Sequence of chain 4.A:
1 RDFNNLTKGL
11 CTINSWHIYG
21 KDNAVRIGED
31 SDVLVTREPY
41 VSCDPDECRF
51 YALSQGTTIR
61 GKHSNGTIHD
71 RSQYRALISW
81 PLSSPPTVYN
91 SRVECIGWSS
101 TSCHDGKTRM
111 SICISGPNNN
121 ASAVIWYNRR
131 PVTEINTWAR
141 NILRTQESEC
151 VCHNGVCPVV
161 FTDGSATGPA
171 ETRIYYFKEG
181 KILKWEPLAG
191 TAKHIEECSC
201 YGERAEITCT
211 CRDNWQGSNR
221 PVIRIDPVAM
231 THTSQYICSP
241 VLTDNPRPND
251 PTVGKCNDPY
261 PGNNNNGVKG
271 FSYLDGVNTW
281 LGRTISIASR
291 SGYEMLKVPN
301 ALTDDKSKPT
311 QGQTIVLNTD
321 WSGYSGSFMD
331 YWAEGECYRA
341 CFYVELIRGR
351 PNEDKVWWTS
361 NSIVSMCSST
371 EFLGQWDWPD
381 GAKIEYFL

Binding-site contacts:
Ligand atom O3 contacts residue ASN249 of chain 3.A at 2.9 Å (h-bond).
Ligand atom C4 contacts residue ILE287 of chain 3.A at 3.7 Å (hydrophobic).
Ligand atom O3 contacts residue GLN311 of chain 3.A at 3.5 Å.
Ligand atom O5 contacts residue THR310 of chain 3.A at 3.3 Å (h-bond).
Ligand atom O2 contacts residue GLY312 of chain 3.A at 3.1 Å.
Ligand atom O5 contacts residue GLN375 of chain 3.A at 3.7 Å.
Ligand atom O2 contacts residue LEU296 of chain 3.A at 3.5 Å.
Ligand atom O3 contacts residue LEU296 of chain 3.A at 3.7 Å.
Ligand atom O3 contacts residue ARG283 of chain 3.A at 3.3 Å (salt-bridge).
Ligand atom O4 contacts residue GLU294 of chain 3.A at 3.0 Å (salt-bridge).
Ligand atom O7 contacts residue ARG140 of chain 4.A at 3.2 Å (salt-bridge).
Ligand atom O5 contacts residue ASN120 of chain 4.A at 2.4 Å (h-bond).
Ligand atom O4 contacts residue ILE287 of chain 3.A at 3.4 Å.
Ligand atom C5 contacts residue THR310 of chain 3.A at 3.6 Å.
Ligand atom C2 contacts residue ASN120 of chain 4.A at 2.4 Å.
Ligand atom C5 contacts residue ASN120 of chain 4.A at 3.7 Å.
Ligand atom C3 contacts residue GLY312 of chain 3.A at 3.5 Å.
Ligand atom O4 contacts residue ARG247 of chain 3.A at 3.5 Å (salt-bridge).
Ligand atom O6 contacts residue ASP250 of chain 3.A at 2.8 Å (salt-bridge).
Ligand atom C7 contacts residue ASN120 of chain 4.A at 3.2 Å.
Ligand atom O3 contacts residue GLY312 of chain 3.A at 3.0 Å (h-bond).
Ligand atom O5 contacts residue GLY374 of chain 3.A at 3.3 Å.
Ligand atom O6 contacts residue ILE285 of chain 3.A at 3.3 Å (h-bond).
Ligand atom O6 contacts residue GLN375 of chain 3.A at 3.1 Å.
Ligand atom C3 contacts residue GLU294 of chain 3.A at 3.3 Å.
Ligand atom C6 contacts residue THR310 of chain 3.A at 3.4 Å.
Ligand atom O3 contacts residue ASP250 of chain 3.A at 2.9 Å (salt-bridge).
Ligand atom C6 contacts residue ILE285 of chain 3.A at 3.5 Å (hydrophobic).
Ligand atom C1 contacts residue ASN120 of chain 4.A at 1.5 Å.
Ligand atom O3 contacts residue GLU294 of chain 3.A at 2.7 Å (salt-bridge).
Ligand atom O5 contacts residue ASP250 of chain 3.A at 3.8 Å.
Ligand atom C8 contacts residue PHE372 of chain 3.A at 3.5 Å (hydrophobic).
Ligand atom O7 contacts residue ASN120 of chain 4.A at 3.1 Å (h-bond).
Ligand atom C6 contacts residue PRO309 of chain 3.A at 3.7 Å (hydrophobic).
Ligand atom O2 contacts residue ASN249 of chain 3.A at 3.1 Å (h-bond).
Ligand atom C6 contacts residue ASP250 of chain 3.A at 3.7 Å.
Ligand atom O5 contacts residue GLY312 of chain 3.A at 3.7 Å.
Ligand atom C4 contacts residue GLU294 of chain 3.A at 3.7 Å.
Ligand atom C6 contacts residue LEU373 of chain 3.A at 3.5 Å (hydrophobic).
Ligand atom N2 contacts residue ASN120 of chain 4.A at 2.9 Å (h-bond).

Sequence of chain 3.A:
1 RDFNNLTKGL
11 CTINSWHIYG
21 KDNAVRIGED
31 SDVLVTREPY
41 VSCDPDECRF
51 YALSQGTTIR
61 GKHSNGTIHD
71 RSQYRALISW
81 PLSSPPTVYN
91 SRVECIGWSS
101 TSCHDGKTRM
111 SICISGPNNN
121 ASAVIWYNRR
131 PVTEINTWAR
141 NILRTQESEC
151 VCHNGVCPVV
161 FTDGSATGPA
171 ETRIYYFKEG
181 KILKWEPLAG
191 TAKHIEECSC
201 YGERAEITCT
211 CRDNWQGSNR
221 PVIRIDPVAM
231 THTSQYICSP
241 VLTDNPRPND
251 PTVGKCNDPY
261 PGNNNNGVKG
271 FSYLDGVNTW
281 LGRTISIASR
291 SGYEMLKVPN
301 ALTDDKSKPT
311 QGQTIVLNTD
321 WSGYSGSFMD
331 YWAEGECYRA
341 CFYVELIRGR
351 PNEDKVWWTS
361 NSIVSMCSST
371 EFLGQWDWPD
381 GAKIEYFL

A protein and the small-molecule ligand that binds it are described below.
Small molecule (SMILES): CC(=O)N[C@H]1[C@H](O[C@H]2[C@H](O)[C@@H](NC(C)=O)CO[C@@H]2CO)O[C@H](CO)[C@@H](O[C@@H]2O[C@H](CO[C@H]3O[C@H](CO)[C@@H](O)[C@H](O)[C@@H]3O)[C@@H](O)[C@H](O[C@H]3O[C@H](CO)[C@@H](O)[C@H](O)[C@@H]3O[C@H]3O[C@H](CO)[C@@H](O)[C@H](O)[C@@H]3O[C@H]3O[C@H](CO)[C@@H](O)[C@H](O)[C@@H]3O)[C@@H]2O)[C@@H]1O